This small molecule binds to this protein.
Small molecule (SMILES): CN1C[C@H](C(=O)N[C@]2(C)O[C@@]3(O)[C@@H]4CCCN4C(=O)[C@H](Cc4ccccc4)N3C2=O)C=C2c3cccc4[nH]cc(c34)C[C@H]21

Binding-site contacts:
Ligand atom C13 contacts residue ILE99 of chain 1.C at 3.9 Å (hydrophobic).
Ligand atom O3 contacts residue VAL170 of chain 1.C at 3.9 Å.
Ligand atom C22 contacts residue LEU357 of chain 1.C at 3.9 Å (hydrophobic).
Ligand atom C20 contacts residue VAL169 of chain 1.C at 3.8 Å (hydrophobic).
Ligand atom C15 contacts residue TYR368 of chain 1.C at 3.3 Å (hydrophobic).
Ligand atom C5 contacts residue PHE339 of chain 1.C at 3.8 Å (hydrophobic).
Ligand atom N1 contacts residue ILE99 of chain 1.C at 3.9 Å.
Ligand atom C3 contacts residue CYS102 of chain 1.C at 3.6 Å (hydrophobic).
Ligand atom C8 contacts residue PHE339 of chain 1.C at 3.6 Å (hydrophobic).
Ligand atom O1 contacts residue PHE339 of chain 1.C at 3.8 Å.
Ligand atom C6 contacts residue ASP98 of chain 1.C at 3.6 Å.
Ligand atom C1 contacts residue PHE340 of chain 1.C at 3.6 Å (hydrophobic).
Ligand atom C15 contacts residue ASP98 of chain 1.C at 3.1 Å.
Ligand atom C32 contacts residue VAL170 of chain 1.C at 3.3 Å (hydrophobic).
Ligand atom O5 contacts residue THR364 of chain 1.C at 3.8 Å.
Ligand atom C26 contacts residue TRP94 of chain 1.C at 3.9 Å (hydrophobic).
Ligand atom C27 contacts residue PHE360 of chain 1.C at 3.1 Å (hydrophobic).
Ligand atom N2 contacts residue ASP98 of chain 1.C at 2.8 Å (salt-bridge).
Ligand atom C31 contacts residue VAL170 of chain 1.C at 3.0 Å (hydrophobic).
Ligand atom C3 contacts residue ASP98 of chain 1.C at 3.8 Å.
Ligand atom O4 contacts residue VAL169 of chain 1.C at 3.7 Å.
Ligand atom C22 contacts residue ASP361 of chain 1.C at 3.3 Å.
Ligand atom C1 contacts residue THR103 of chain 1.C at 3.8 Å.
Ligand atom C1 contacts residue ILE99 of chain 1.C at 3.6 Å (hydrophobic).
Ligand atom C4 contacts residue ASP98 of chain 1.C at 3.8 Å.
Ligand atom C21 contacts residue PHE360 of chain 1.C at 3.9 Å (hydrophobic).
Ligand atom C5 contacts residue TYR368 of chain 1.C at 3.8 Å (hydrophobic).
Ligand atom C12 contacts residue ILE99 of chain 1.C at 3.8 Å (hydrophobic).
Ligand atom C26 contacts residue CYS168 of chain 1.C at 3.6 Å (hydrophobic).
Ligand atom C30 contacts residue VAL170 of chain 1.C at 3.6 Å (hydrophobic).
Ligand atom C15 contacts residue THR364 of chain 1.C at 3.8 Å.
Ligand atom O5 contacts residue PHE360 of chain 1.C at 3.3 Å.
Ligand atom C23 contacts residue ASP361 of chain 1.C at 3.1 Å.
Ligand atom C4 contacts residue PHE339 of chain 1.C at 3.4 Å (hydrophobic).
Ligand atom C5 contacts residue THR364 of chain 1.C at 3.5 Å.
Ligand atom C5 contacts residue ASP98 of chain 1.C at 3.6 Å.
Ligand atom C19 contacts residue VAL169 of chain 1.C at 3.6 Å (hydrophobic).
Ligand atom N1 contacts residue THR103 of chain 1.C at 3.5 Å (h-bond).
Ligand atom C15 contacts residue TRP336 of chain 1.C at 3.7 Å (hydrophobic).
Ligand atom N1 contacts residue PHE340 of chain 1.C at 3.6 Å.

Sequence of chain 1.C:
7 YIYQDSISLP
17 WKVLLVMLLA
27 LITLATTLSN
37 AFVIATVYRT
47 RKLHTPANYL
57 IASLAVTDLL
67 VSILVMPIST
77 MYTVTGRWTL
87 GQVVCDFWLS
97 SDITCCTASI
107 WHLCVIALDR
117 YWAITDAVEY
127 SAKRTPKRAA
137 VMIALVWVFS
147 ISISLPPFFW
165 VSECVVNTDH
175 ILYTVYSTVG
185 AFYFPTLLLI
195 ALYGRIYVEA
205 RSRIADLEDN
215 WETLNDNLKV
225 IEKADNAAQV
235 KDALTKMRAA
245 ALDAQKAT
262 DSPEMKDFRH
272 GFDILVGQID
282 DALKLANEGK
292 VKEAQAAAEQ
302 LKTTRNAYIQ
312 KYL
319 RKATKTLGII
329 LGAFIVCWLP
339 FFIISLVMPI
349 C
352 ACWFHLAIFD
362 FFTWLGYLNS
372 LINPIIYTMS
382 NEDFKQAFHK